Sequence of chain 1.E:
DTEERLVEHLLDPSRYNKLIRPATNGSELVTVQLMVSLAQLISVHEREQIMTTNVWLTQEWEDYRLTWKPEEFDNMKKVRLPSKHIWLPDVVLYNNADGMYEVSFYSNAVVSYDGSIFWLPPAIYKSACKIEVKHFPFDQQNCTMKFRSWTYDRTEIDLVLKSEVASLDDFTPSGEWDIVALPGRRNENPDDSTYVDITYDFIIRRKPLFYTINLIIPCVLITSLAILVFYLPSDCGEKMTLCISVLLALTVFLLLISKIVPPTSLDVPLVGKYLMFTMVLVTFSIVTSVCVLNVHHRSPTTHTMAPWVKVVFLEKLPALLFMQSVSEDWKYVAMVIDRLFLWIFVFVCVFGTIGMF

A small-molecule ligand and the protein it binds are described below.
Small molecule (SMILES): CC(=O)N[C@H]1[C@H](O[C@H]2[C@H](O)[C@@H](NC(C)=O)CO[C@@H]2CO)O[C@H](CO)[C@@H](O)[C@@H]1O

Binding-site contacts:
Ligand atom O4 contacts residue BMA1 of chain 1.S at 1.6 Å.
Ligand atom C3 contacts residue ARG186 of chain 1.E at 4.3 Å.
Ligand atom C2 contacts residue ASN143 of chain 1.E at 3.0 Å.
Ligand atom C3 contacts residue ASN143 of chain 1.E at 4.1 Å.
Ligand atom C3 contacts residue BMA1 of chain 1.S at 3.2 Å.
Ligand atom C5 contacts residue ASN143 of chain 1.E at 3.7 Å.
Ligand atom C1 contacts residue ASN143 of chain 1.E at 1.6 Å.
Ligand atom C7 contacts residue ASN143 of chain 1.E at 3.9 Å.
Ligand atom O5 contacts residue ASN143 of chain 1.E at 2.5 Å (h-bond).
Ligand atom O3 contacts residue BMA1 of chain 1.S at 3.0 Å (h-bond).
Ligand atom C4 contacts residue BMA1 of chain 1.S at 2.3 Å.
Ligand atom N2 contacts residue ASN143 of chain 1.E at 3.4 Å (h-bond).
Ligand atom C6 contacts residue BMA1 of chain 1.S at 4.0 Å.
Ligand atom C5 contacts residue BMA1 of chain 1.S at 3.6 Å.
Ligand atom C8 contacts residue ARG186 of chain 1.E at 3.6 Å.
Ligand atom C4 contacts residue ASN143 of chain 1.E at 4.5 Å.
Ligand atom O7 contacts residue ASN188 of chain 1.E at 4.3 Å.
Ligand atom O7 contacts residue ASN143 of chain 1.E at 4.0 Å.
Ligand atom O4 contacts residue ARG186 of chain 1.E at 4.2 Å.
Ligand atom O3 contacts residue ARG186 of chain 1.E at 4.4 Å.
Ligand atom C2 contacts residue BMA1 of chain 1.S at 4.5 Å.